Sequence of chain 38.C:
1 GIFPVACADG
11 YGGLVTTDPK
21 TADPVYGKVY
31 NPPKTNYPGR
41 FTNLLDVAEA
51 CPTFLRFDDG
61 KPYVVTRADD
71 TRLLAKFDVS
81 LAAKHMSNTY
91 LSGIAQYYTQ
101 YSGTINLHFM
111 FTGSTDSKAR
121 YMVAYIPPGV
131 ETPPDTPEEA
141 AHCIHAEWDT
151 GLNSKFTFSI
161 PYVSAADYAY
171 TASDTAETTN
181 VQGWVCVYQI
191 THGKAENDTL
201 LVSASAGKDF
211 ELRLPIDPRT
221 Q

A protein and the small-molecule ligand that binds it are described below.
Small molecule (SMILES): O=C(O)[C@@H]1O[C@@H](O[C@H]2[C@H](O)[C@@H](NS(=O)(=O)O)[C@@H](O)O[C@@H]2COS(=O)(=O)O)[C@H](OS(=O)(=O)O)[C@@H](O)[C@@H]1O[C@H]1O[C@H](COS(=O)(=O)O)[C@@H](O)[C@H](O)[C@H]1NS(=O)(=O)O

Binding-site contacts:
Ligand atom S2 contacts residue ASN88 of chain 38.C at 4.0 Å.
Ligand atom O2S contacts residue ASP59 of chain 38.C at 3.2 Å.
Ligand atom O2S contacts residue ARG56 of chain 38.C at 4.1 Å.
Ligand atom O4S contacts residue ARG56 of chain 38.C at 2.5 Å (salt-bridge).
Ligand atom O5S contacts residue ARG135 of chain 39.B at 3.6 Å.
Ligand atom N2 contacts residue ARG56 of chain 38.C at 3.9 Å.
Ligand atom O5 contacts residue LYS193 of chain 39.A at 3.6 Å.
Ligand atom O3 contacts residue LYS193 of chain 39.A at 2.8 Å (salt-bridge).
Ligand atom O6 contacts residue LYS193 of chain 39.A at 3.5 Å.
Ligand atom O6S contacts residue ASN88 of chain 38.C at 3.9 Å.
Ligand atom C3 contacts residue LYS193 of chain 39.A at 3.6 Å.
Ligand atom O6S contacts residue ARG135 of chain 39.B at 3.7 Å.
Ligand atom O3 contacts residue ARG56 of chain 38.C at 3.9 Å.
Ligand atom O1S contacts residue ASP59 of chain 38.C at 3.0 Å.
Ligand atom O6S contacts residue LYS193 of chain 39.A at 3.4 Å.
Ligand atom C5 contacts residue THR134 of chain 39.B at 3.9 Å.
Ligand atom O5S contacts residue ASN88 of chain 38.C at 3.0 Å (h-bond).
Ligand atom O2S contacts residue ASP58 of chain 38.C at 2.3 Å (salt-bridge).
Ligand atom O4 contacts residue THR195 of chain 39.A at 3.7 Å.
Ligand atom C1 contacts residue ASP133 of chain 39.B at 4.0 Å.
Ligand atom O1 contacts residue ASP133 of chain 39.B at 4.1 Å.
Ligand atom C3 contacts residue ARG56 of chain 38.C at 3.9 Å.
Ligand atom C5 contacts residue ARG135 of chain 39.B at 4.1 Å.
Ligand atom C4 contacts residue LYS193 of chain 39.A at 3.4 Å.
Ligand atom S2 contacts residue ARG135 of chain 39.B at 4.0 Å.
Ligand atom C2 contacts residue LYS193 of chain 39.A at 3.6 Å.
Ligand atom S1 contacts residue ASP58 of chain 38.C at 3.7 Å.
Ligand atom O3S contacts residue THR134 of chain 39.B at 3.3 Å (h-bond).
Ligand atom O6B contacts residue LYS193 of chain 39.A at 4.1 Å.
Ligand atom C6 contacts residue THR134 of chain 39.B at 3.5 Å.
Ligand atom S1 contacts residue ASP59 of chain 38.C at 3.7 Å.
Ligand atom S2 contacts residue ARG56 of chain 38.C at 3.4 Å (salt-bridge).
Ligand atom O3 contacts residue ASP59 of chain 38.C at 4.0 Å.
Ligand atom O1S contacts residue ASP58 of chain 38.C at 4.1 Å.
Ligand atom C6 contacts residue ARG135 of chain 39.B at 3.8 Å.
Ligand atom O3S contacts residue LYS193 of chain 39.A at 3.1 Å (salt-bridge).
Ligand atom O5 contacts residue ARG135 of chain 39.B at 3.2 Å.
Ligand atom O6 contacts residue ARG135 of chain 39.B at 3.6 Å.
Ligand atom O6S contacts residue ARG56 of chain 38.C at 3.7 Å.
Ligand atom O5S contacts residue ARG56 of chain 38.C at 3.6 Å (salt-bridge).

Sequence of chain 39.A:
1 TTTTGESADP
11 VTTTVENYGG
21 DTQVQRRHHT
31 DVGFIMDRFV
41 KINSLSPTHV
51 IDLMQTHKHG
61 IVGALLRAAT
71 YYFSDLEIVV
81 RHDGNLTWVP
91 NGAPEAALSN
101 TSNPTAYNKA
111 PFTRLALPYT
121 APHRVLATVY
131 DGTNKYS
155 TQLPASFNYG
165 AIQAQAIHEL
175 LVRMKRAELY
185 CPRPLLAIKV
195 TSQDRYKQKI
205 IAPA

Sequence of chain 39.B:
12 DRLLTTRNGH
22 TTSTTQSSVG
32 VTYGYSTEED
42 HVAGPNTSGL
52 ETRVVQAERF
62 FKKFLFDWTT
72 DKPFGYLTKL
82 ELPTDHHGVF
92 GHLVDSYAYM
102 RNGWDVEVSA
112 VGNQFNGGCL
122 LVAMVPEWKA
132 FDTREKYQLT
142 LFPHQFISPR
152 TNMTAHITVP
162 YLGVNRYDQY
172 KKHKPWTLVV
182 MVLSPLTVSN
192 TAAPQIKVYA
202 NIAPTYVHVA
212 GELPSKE